Binding-site contacts:
Ligand atom CAT contacts residue H501 of chain 2.D at 0.7 Å.
Ligand atom CAN contacts residue LYS15 of chain 2.B at 3.6 Å.
Ligand atom CAM contacts residue LYS15 of chain 1.B at 3.4 Å.
Ligand atom CL2 contacts residue SER117 of chain 1.B at 3.6 Å.
Ligand atom CAJ contacts residue LEU17 of chain 1.B at 3.6 Å (hydrophobic).
Ligand atom CAJ contacts residue H501 of chain 2.D at 0.8 Å.
Ligand atom CL2 contacts residue H501 of chain 2.D at 1.0 Å.
Ligand atom CL2 contacts residue LEU110 of chain 2.B at 3.4 Å.
Ligand atom CAP contacts residue LEU110 of chain 2.B at 3.8 Å (hydrophobic).
Ligand atom OAB contacts residue H501 of chain 2.D at 0.8 Å.
Ligand atom OAA contacts residue H501 of chain 2.D at 1.6 Å.
Ligand atom CAP contacts residue H501 of chain 2.D at 0.6 Å.
Ligand atom FAC contacts residue H501 of chain 2.D at 1.1 Å.
Ligand atom CAK contacts residue H501 of chain 2.D at 0.3 Å.
Ligand atom CAU contacts residue H501 of chain 2.D at 1.0 Å.
Ligand atom CAG contacts residue H501 of chain 2.D at 0.3 Å.
Ligand atom CL1 contacts residue THR118 of chain 1.B at 3.5 Å.
Ligand atom CAF contacts residue LEU110 of chain 2.B at 3.7 Å (hydrophobic).
Ligand atom CAI contacts residue ALA108 of chain 2.B at 3.3 Å (hydrophobic).
Ligand atom CL1 contacts residue H501 of chain 2.D at 1.6 Å.
Ligand atom CAF contacts residue H501 of chain 2.D at 0.5 Å.
Ligand atom CAN contacts residue H501 of chain 2.D at 0.7 Å.
Ligand atom CAI contacts residue H501 of chain 2.D at 0.6 Å.
Ligand atom OAB contacts residue LYS15 of chain 2.B at 3.9 Å.
Ligand atom CL1 contacts residue SER117 of chain 1.B at 3.4 Å.
Ligand atom CAL contacts residue H501 of chain 2.D at 1.4 Å.
Ligand atom CAR contacts residue H501 of chain 2.D at 0.5 Å.
Ligand atom CAQ contacts residue H501 of chain 2.D at 0.5 Å.
Ligand atom FAC contacts residue ALA108 of chain 1.B at 3.4 Å.
Ligand atom OAA contacts residue LYS15 of chain 2.B at 3.2 Å (salt-bridge).
Ligand atom CAO contacts residue LEU17 of chain 1.B at 3.5 Å (hydrophobic).
Ligand atom CL2 contacts residue SER117 of chain 2.B at 3.4 Å.
Ligand atom CAO contacts residue H501 of chain 2.D at 0.6 Å.
Ligand atom CAS contacts residue H501 of chain 2.D at 0.8 Å.
Ligand atom CAM contacts residue H501 of chain 2.D at 0.7 Å.
Ligand atom CAU contacts residue LYS15 of chain 2.B at 3.7 Å.
Ligand atom CAL contacts residue LYS15 of chain 2.B at 3.2 Å.
Ligand atom CAH contacts residue ALA108 of chain 2.B at 3.5 Å (hydrophobic).
Ligand atom CAH contacts residue H501 of chain 2.D at 0.8 Å.
Ligand atom FAC contacts residue LEU17 of chain 1.B at 3.5 Å.

Sequence of chain 1.B:
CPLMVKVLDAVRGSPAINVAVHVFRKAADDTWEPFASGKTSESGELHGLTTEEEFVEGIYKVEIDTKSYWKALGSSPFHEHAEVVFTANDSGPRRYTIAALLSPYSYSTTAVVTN

Sequence of chain 2.B:
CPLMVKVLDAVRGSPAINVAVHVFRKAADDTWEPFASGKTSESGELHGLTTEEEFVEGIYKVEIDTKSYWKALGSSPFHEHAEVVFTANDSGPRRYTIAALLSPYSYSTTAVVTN

A protein and the small-molecule ligand that binds it are described below.
Small molecule (SMILES): O=C(O)C1(c2ccc(-c3ccc(Cl)c(Cl)c3)c(F)c2)CC1